Binding-site contacts:
Ligand atom C2' contacts residue LYS143 of chain 52.E at 4.5 Å.
Ligand atom N3 contacts residue TRP47 of chain 52.E at 3.9 Å.
Ligand atom N7 contacts residue TRP47 of chain 52.E at 4.0 Å.
Ligand atom N6 contacts residue TRP47 of chain 52.E at 4.2 Å.
Ligand atom C5 contacts residue TRP47 of chain 52.E at 4.0 Å (hydrophobic).
Ligand atom N9 contacts residue GLU140 of chain 52.E at 4.1 Å.
Ligand atom C6 contacts residue TRP47 of chain 52.E at 3.9 Å (hydrophobic).
Ligand atom N1 contacts residue TRP47 of chain 52.E at 3.8 Å.
Ligand atom N9 contacts residue LYS143 of chain 52.E at 3.8 Å.
Ligand atom C8 contacts residue GLU140 of chain 52.E at 4.1 Å.
Ligand atom C2 contacts residue TRP47 of chain 52.E at 3.8 Å (hydrophobic).
Ligand atom O2' contacts residue GLU140 of chain 52.E at 3.0 Å (salt-bridge).
Ligand atom C1' contacts residue GLU140 of chain 52.E at 3.2 Å.
Ligand atom C1' contacts residue TRP47 of chain 52.E at 4.3 Å (hydrophobic).
Ligand atom N9 contacts residue TRP47 of chain 52.E at 4.0 Å.
Ligand atom O4' contacts residue TRP47 of chain 52.E at 4.0 Å.
Ligand atom N7 contacts residue LYS143 of chain 52.E at 3.7 Å.
Ligand atom C8 contacts residue LYS143 of chain 52.E at 2.8 Å.
Ligand atom O4' contacts residue LYS143 of chain 52.E at 4.2 Å.
Ligand atom C8 contacts residue TRP47 of chain 52.E at 4.0 Å (hydrophobic).
Ligand atom OP1 contacts residue LYS45 of chain 18.F at 4.3 Å.
Ligand atom C1' contacts residue LYS143 of chain 52.E at 4.0 Å.
Ligand atom C2' contacts residue GLU140 of chain 52.E at 3.5 Å.
Ligand atom C4 contacts residue TRP47 of chain 52.E at 3.9 Å (hydrophobic).
Ligand atom O4' contacts residue GLU140 of chain 52.E at 4.1 Å.

Sequence of chain 52.E:
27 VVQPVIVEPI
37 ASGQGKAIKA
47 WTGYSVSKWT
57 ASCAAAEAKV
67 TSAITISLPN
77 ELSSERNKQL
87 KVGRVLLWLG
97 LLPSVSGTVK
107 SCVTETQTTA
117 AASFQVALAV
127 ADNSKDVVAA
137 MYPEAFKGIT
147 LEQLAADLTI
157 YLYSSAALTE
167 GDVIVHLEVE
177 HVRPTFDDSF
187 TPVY

Sequence of chain 18.F:
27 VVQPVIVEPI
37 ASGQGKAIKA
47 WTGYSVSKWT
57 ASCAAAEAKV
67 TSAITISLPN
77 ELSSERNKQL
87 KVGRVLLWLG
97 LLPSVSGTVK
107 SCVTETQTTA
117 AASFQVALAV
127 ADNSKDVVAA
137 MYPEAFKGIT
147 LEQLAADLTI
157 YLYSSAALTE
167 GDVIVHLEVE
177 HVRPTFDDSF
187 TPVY

This protein binds this small molecule.
Small molecule (SMILES): Nc1ncnc2c1ncn2[C@@H]1O[C@H](COP(=O)=O)[C@@H](O[P](=O)(O)OC[C@H]2O[C@@H](n3ccc(=O)[nH]c3=O)[C@H](O)[C@@H]2O)[C@H]1O